Sequence of chain 1.B:
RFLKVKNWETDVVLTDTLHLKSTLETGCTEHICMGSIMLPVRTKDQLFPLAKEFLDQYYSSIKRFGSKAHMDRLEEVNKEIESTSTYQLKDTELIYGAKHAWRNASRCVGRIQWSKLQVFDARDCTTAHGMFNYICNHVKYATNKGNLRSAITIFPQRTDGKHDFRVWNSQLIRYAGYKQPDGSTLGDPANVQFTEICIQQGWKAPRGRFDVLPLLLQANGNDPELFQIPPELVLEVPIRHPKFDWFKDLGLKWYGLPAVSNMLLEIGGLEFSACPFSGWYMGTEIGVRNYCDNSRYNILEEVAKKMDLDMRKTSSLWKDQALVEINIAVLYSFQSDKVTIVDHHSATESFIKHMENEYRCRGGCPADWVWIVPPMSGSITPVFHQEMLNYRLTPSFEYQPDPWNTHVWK

Binding-site contacts:
Ligand atom O6 contacts residue ALA199 of chain 1.B at 3.1 Å (h-bond).
Ligand atom C6 contacts residue GLN202 of chain 1.B at 4.0 Å.
Ligand atom C2 contacts residue ASP411 of chain 1.B at 3.6 Å.
Ligand atom O4 contacts residue GLN202 of chain 1.B at 4.0 Å.
Ligand atom O6 contacts residue PHE203 of chain 1.B at 3.0 Å (h-bond).
Ligand atom C1 contacts residue SER179 of chain 1.B at 4.5 Å.
Ligand atom C6 contacts residue ALA199 of chain 1.B at 3.8 Å (hydrophobic).
Ligand atom O2 contacts residue ASP411 of chain 1.B at 3.0 Å (salt-bridge).
Ligand atom C4 contacts residue SER179 of chain 1.B at 3.9 Å.
Ligand atom O6 contacts residue GLN202 of chain 1.B at 3.4 Å (h-bond).
Ligand atom O6 contacts residue VAL201 of chain 1.B at 3.8 Å.
Ligand atom C6 contacts residue PHE203 of chain 1.B at 3.6 Å (hydrophobic).
Ligand atom O2 contacts residue SER179 of chain 1.B at 2.8 Å (h-bond).
Ligand atom C6 contacts residue TRP413 of chain 1.B at 4.0 Å (hydrophobic).
Ligand atom C1 contacts residue ASN271 of chain 1.B at 3.6 Å.
Ligand atom O5 contacts residue ARG183 of chain 1.B at 3.9 Å.
Ligand atom O4 contacts residue ASP411 of chain 1.B at 3.2 Å (salt-bridge).
Ligand atom O1 contacts residue ASN271 of chain 1.B at 3.4 Å (h-bond).
Ligand atom O4 contacts residue TRP413 of chain 1.B at 3.5 Å.
Ligand atom C5 contacts residue ALA199 of chain 1.B at 3.3 Å (hydrophobic).
Ligand atom C3 contacts residue SER179 of chain 1.B at 3.9 Å.
Ligand atom C4 contacts residue ASP411 of chain 1.B at 4.0 Å.
Ligand atom O1 contacts residue SER179 of chain 1.B at 3.8 Å.
Ligand atom C3 contacts residue ASP411 of chain 1.B at 4.4 Å.
Ligand atom O2 contacts residue ASN271 of chain 1.B at 3.1 Å (h-bond).
Ligand atom O5 contacts residue ALA199 of chain 1.B at 3.0 Å (h-bond).
Ligand atom O5 contacts residue SER179 of chain 1.B at 3.5 Å (h-bond).
Ligand atom C5 contacts residue SER179 of chain 1.B at 4.3 Å.
Ligand atom C6 contacts residue ASN200 of chain 1.B at 4.5 Å.
Ligand atom O6 contacts residue ASN200 of chain 1.B at 3.2 Å.
Ligand atom C4 contacts residue TRP413 of chain 1.B at 4.0 Å (hydrophobic).
Ligand atom C2 contacts residue ASN271 of chain 1.B at 3.9 Å.
Ligand atom O5 contacts residue ASN200 of chain 1.B at 3.4 Å (h-bond).
Ligand atom C2 contacts residue SER179 of chain 1.B at 3.9 Å.

A small-molecule ligand and the protein it binds are described below.
Small molecule (SMILES): OC[C@@H](O)[C@@H](O)[C@H](O)[C@H](O)CO